This protein binds this small molecule.
Small molecule (SMILES): C[C@@H](C(=O)NCCNC(=O)CCNC(=O)[C@H](O)C(C)(C)COP(=O)(O)OP(=O)(O)OC[C@H]1O[C@@H](n2cnc3c(N)ncnc32)[C@H](O)[C@@H]1OP(=O)(O)O)S(=O)(=O)O

Binding-site contacts:
Ligand atom CP5 contacts residue KGP1 of chain 1.W at 0.1 Å.
Ligand atom O56 contacts residue KGP1 of chain 1.W at 0.1 Å (h-bond).
Ligand atom C5 contacts residue KGP1 of chain 1.W at 0.0 Å.
Ligand atom N6 contacts residue KGP1 of chain 1.W at 0.0 Å (h-bond).
Ligand atom N9 contacts residue KGP1 of chain 1.W at 0.0 Å (h-bond).
Ligand atom C2' contacts residue KGP1 of chain 1.W at 0.0 Å.
Ligand atom CP1 contacts residue KGP1 of chain 1.W at 0.1 Å.
Ligand atom NP1 contacts residue KGP1 of chain 1.W at 0.0 Å (h-bond).
Ligand atom C1' contacts residue KGP1 of chain 1.W at 0.0 Å.
Ligand atom O3' contacts residue KGP1 of chain 1.W at 0.1 Å (h-bond).
Ligand atom C2 contacts residue KGP1 of chain 1.W at 0.0 Å.
Ligand atom CP2 contacts residue KGP1 of chain 1.W at 0.0 Å.
Ligand atom OS4 contacts residue KGP1 of chain 1.W at 0.0 Å (h-bond).
Ligand atom C3' contacts residue KGP1 of chain 1.W at 0.1 Å.
Ligand atom CP4 contacts residue KGP1 of chain 1.W at 0.1 Å.
Ligand atom C6 contacts residue KGP1 of chain 1.W at 0.0 Å.
Ligand atom OS1 contacts residue KGP1 of chain 1.W at 0.1 Å (h-bond).
Ligand atom OS5 contacts residue KGP1 of chain 1.W at 0.1 Å (h-bond).
Ligand atom NP2 contacts residue KGP1 of chain 1.W at 0.1 Å (h-bond).
Ligand atom CP3 contacts residue KGP1 of chain 1.W at 0.0 Å.
Ligand atom C4' contacts residue KGP1 of chain 1.W at 0.1 Å.
Ligand atom O12 contacts residue KGP1 of chain 1.W at 0.1 Å (h-bond).
Ligand atom O4' contacts residue KGP1 of chain 1.W at 0.0 Å (h-bond).
Ligand atom CS1 contacts residue KGP1 of chain 1.W at 0.1 Å.
Ligand atom O2' contacts residue KGP1 of chain 1.W at 0.1 Å (h-bond).
Ligand atom N1 contacts residue KGP1 of chain 1.W at 0.0 Å (h-bond).
Ligand atom C5' contacts residue KGP1 of chain 1.W at 0.1 Å.
Ligand atom C8 contacts residue KGP1 of chain 1.W at 0.0 Å.
Ligand atom O31 contacts residue KGP1 of chain 1.W at 0.1 Å (h-bond).
Ligand atom N contacts residue KGP1 of chain 1.W at 0.0 Å (h-bond).
Ligand atom P1 contacts residue KGP1 of chain 1.W at 0.1 Å.
Ligand atom O32 contacts residue KGP1 of chain 1.W at 0.1 Å (h-bond).
Ligand atom O5' contacts residue KGP1 of chain 1.W at 0.1 Å (h-bond).
Ligand atom O11 contacts residue KGP1 of chain 1.W at 0.0 Å (h-bond).
Ligand atom P3 contacts residue KGP1 of chain 1.W at 0.1 Å.
Ligand atom N7 contacts residue KGP1 of chain 1.W at 0.0 Å (h-bond).
Ligand atom SS4 contacts residue KGP1 of chain 1.W at 0.1 Å (h-bond).
Ligand atom N3 contacts residue KGP1 of chain 1.W at 0.0 Å (h-bond).
Ligand atom C4 contacts residue KGP1 of chain 1.W at 0.0 Å.
Ligand atom OP1 contacts residue KGP1 of chain 1.W at 0.1 Å (h-bond).

Sequence of chain 1.F:
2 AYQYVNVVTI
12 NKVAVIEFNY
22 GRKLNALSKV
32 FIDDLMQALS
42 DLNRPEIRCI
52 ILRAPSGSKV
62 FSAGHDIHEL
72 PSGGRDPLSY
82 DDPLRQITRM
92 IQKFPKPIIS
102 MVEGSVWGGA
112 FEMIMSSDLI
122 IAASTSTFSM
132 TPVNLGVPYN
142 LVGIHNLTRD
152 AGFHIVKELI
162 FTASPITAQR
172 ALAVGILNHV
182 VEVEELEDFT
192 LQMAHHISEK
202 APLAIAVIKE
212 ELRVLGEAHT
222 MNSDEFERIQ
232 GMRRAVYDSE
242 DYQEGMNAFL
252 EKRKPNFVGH